Binding-site contacts:
Ligand atom C10 contacts residue VAL173 of chain 1.C at 3.5 Å (hydrophobic).
Ligand atom C8 contacts residue POP1 of chain 1.O at 3.4 Å.
Ligand atom C7 contacts residue VAL173 of chain 1.C at 3.9 Å (hydrophobic).
Ligand atom C3 contacts residue PHE81 of chain 1.C at 3.5 Å (hydrophobic).
Ligand atom C7 contacts residue PHE147 of chain 1.C at 3.7 Å (hydrophobic).
Ligand atom C10 contacts residue TYR61 of chain 1.C at 3.4 Å (hydrophobic).
Ligand atom C13 contacts residue PHE81 of chain 1.C at 3.7 Å (hydrophobic).
Ligand atom C13 contacts residue LEU77 of chain 1.C at 4.0 Å (hydrophobic).
Ligand atom C12 contacts residue POP1 of chain 1.O at 4.1 Å.
Ligand atom C10 contacts residue LEU178 of chain 1.C at 3.6 Å (hydrophobic).
Ligand atom C9 contacts residue VAL173 of chain 1.C at 4.0 Å (hydrophobic).
Ligand atom C12 contacts residue PHE147 of chain 1.C at 4.3 Å (hydrophobic).
Ligand atom C13 contacts residue PHE147 of chain 1.C at 4.3 Å (hydrophobic).
Ligand atom C3 contacts residue TYR61 of chain 1.C at 3.8 Å (hydrophobic).
Ligand atom C5 contacts residue PHE81 of chain 1.C at 4.3 Å (hydrophobic).
Ligand atom C5 contacts residue LEU77 of chain 1.C at 4.3 Å (hydrophobic).
Ligand atom C8 contacts residue PHE147 of chain 1.C at 4.1 Å (hydrophobic).
Ligand atom C2 contacts residue PHE81 of chain 1.C at 4.0 Å (hydrophobic).
Ligand atom C1 contacts residue ASN213 of chain 1.C at 3.3 Å.
Ligand atom N1 contacts residue VAL173 of chain 1.C at 4.4 Å.
Ligand atom C1 contacts residue POP1 of chain 1.O at 3.3 Å.
Ligand atom C11 contacts residue PHE147 of chain 1.C at 3.9 Å (hydrophobic).
Ligand atom C2 contacts residue ASN299 of chain 1.C at 3.8 Å.
Ligand atom C5 contacts residue LEU178 of chain 1.C at 4.2 Å (hydrophobic).
Ligand atom N1 contacts residue POP1 of chain 1.O at 2.8 Å (h-bond).
Ligand atom C8 contacts residue ASP172 of chain 1.C at 4.3 Å.
Ligand atom C1 contacts residue PHE81 of chain 1.C at 3.9 Å (hydrophobic).
Ligand atom C8 contacts residue VAL173 of chain 1.C at 3.4 Å (hydrophobic).
Ligand atom C4 contacts residue TYR61 of chain 1.C at 4.3 Å (hydrophobic).
Ligand atom C12 contacts residue PHE81 of chain 1.C at 4.0 Å (hydrophobic).
Ligand atom C1 contacts residue TYR309 of chain 1.C at 4.0 Å (hydrophobic).
Ligand atom C2 contacts residue TYR61 of chain 1.C at 3.8 Å (hydrophobic).
Ligand atom C9 contacts residue POP1 of chain 1.O at 3.6 Å.
Ligand atom C4 contacts residue PHE81 of chain 1.C at 4.4 Å (hydrophobic).
Ligand atom C6 contacts residue VAL173 of chain 1.C at 3.9 Å (hydrophobic).
Ligand atom C2 contacts residue ASN213 of chain 1.C at 4.0 Å.
Ligand atom C12 contacts residue ASP84 of chain 1.C at 3.8 Å.
Ligand atom C13 contacts residue LEU80 of chain 1.C at 3.6 Å (hydrophobic).
Ligand atom N1 contacts residue ASN213 of chain 1.C at 4.2 Å.
Ligand atom C4 contacts residue VAL173 of chain 1.C at 4.2 Å (hydrophobic).

This small molecule binds to this protein.
Small molecule (SMILES): C=C(C)[C@H]1CC[C@@]2(C)CCC[NH+]=C2C1

Sequence of chain 1.C:
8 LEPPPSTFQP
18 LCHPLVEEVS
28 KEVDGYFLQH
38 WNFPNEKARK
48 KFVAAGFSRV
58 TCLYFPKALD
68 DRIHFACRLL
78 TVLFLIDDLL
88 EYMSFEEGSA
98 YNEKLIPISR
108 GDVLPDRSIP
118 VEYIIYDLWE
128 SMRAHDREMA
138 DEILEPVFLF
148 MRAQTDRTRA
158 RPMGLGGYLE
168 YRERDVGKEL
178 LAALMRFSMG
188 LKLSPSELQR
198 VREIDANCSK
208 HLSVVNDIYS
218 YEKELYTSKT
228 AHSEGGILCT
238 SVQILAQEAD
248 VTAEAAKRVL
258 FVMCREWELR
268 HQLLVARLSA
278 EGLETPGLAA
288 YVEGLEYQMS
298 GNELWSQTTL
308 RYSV